Sequence of chain 15.A:
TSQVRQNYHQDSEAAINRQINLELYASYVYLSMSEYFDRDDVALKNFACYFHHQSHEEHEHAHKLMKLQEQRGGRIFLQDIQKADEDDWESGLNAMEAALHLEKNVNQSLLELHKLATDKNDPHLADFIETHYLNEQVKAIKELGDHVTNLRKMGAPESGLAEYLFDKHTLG

Binding-site contacts:
Ligand atom C7 contacts residue HIS52 of chain 15.A at 3.6 Å.
Ligand atom C1 contacts residue HIS53 of chain 15.A at 4.4 Å.
Ligand atom O2S contacts residue HIS56 of chain 15.A at 4.4 Å.
Ligand atom C6 contacts residue HIS52 of chain 15.A at 3.6 Å.
Ligand atom C4 contacts residue HIS53 of chain 15.A at 3.5 Å.
Ligand atom C3 contacts residue HIS53 of chain 15.A at 4.0 Å.
Ligand atom O2' contacts residue HIS52 of chain 15.A at 2.7 Å (h-bond).
Ligand atom C2 contacts residue HIS53 of chain 15.A at 4.4 Å.
Ligand atom C5 contacts residue HIS53 of chain 15.A at 3.7 Å.
Ligand atom C5' contacts residue HIS53 of chain 15.A at 4.2 Å.
Ligand atom O3S contacts residue HIS56 of chain 15.A at 3.4 Å.
Ligand atom C8 contacts residue HIS56 of chain 15.A at 3.9 Å.
Ligand atom C6 contacts residue HIS53 of chain 15.A at 3.8 Å.
Ligand atom N3' contacts residue CYS49 of chain 15.A at 3.1 Å (h-bond).
Ligand atom C5' contacts residue CYS49 of chain 15.A at 3.8 Å (hydrophobic).
Ligand atom N6' contacts residue HIS53 of chain 15.A at 3.8 Å.
Ligand atom C7 contacts residue HIS53 of chain 15.A at 4.2 Å.
Ligand atom C2' contacts residue HIS52 of chain 15.A at 3.9 Å.
Ligand atom O2' contacts residue CYS49 of chain 15.A at 3.9 Å.
Ligand atom C4' contacts residue CYS49 of chain 15.A at 4.5 Å (hydrophobic).
Ligand atom C2' contacts residue CYS49 of chain 15.A at 2.8 Å (hydrophobic).
Ligand atom C1' contacts residue CYS49 of chain 15.A at 1.8 Å (hydrophobic).
Ligand atom C7 contacts residue HIS56 of chain 15.A at 3.8 Å.
Ligand atom C10 contacts residue HIS53 of chain 15.A at 3.4 Å.
Ligand atom C9 contacts residue HIS53 of chain 15.A at 4.0 Å.

This small molecule binds to this protein.
Small molecule (SMILES): CC(=O)NCCNc1cccc2c(S(=O)(=O)O)cccc12